Sequence of chain 1.E:
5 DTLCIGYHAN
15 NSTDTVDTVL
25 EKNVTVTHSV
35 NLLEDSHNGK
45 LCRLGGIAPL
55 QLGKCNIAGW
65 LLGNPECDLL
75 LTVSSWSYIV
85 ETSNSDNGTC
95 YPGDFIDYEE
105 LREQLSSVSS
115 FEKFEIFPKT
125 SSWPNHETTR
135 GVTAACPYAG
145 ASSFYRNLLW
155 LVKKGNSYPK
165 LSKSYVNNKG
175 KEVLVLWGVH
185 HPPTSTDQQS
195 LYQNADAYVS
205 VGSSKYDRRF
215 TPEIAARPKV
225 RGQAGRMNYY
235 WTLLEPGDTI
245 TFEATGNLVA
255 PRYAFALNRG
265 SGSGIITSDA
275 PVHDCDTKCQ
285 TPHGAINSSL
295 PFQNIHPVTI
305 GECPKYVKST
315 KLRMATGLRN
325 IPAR

Binding-site contacts:
Ligand atom C8 contacts residue ASN68 of chain 1.E at 3.2 Å.
Ligand atom O1 contacts residue ASN91 of chain 1.E at 2.4 Å (h-bond).
Ligand atom C8 contacts residue PRO69 of chain 1.E at 3.9 Å (hydrophobic).
Ligand atom O4 contacts residue ARG225 of chain 1.E at 4.3 Å.
Ligand atom O1 contacts residue GLU70 of chain 1.E at 3.4 Å.
Ligand atom N2 contacts residue ARG225 of chain 1.E at 3.5 Å (salt-bridge).
Ligand atom C7 contacts residue CYS94 of chain 1.E at 3.7 Å (hydrophobic).
Ligand atom C2 contacts residue ARG225 of chain 1.E at 2.6 Å.
Ligand atom C1 contacts residue ASN91 of chain 1.E at 2.4 Å.
Ligand atom C6 contacts residue ASN91 of chain 1.E at 4.3 Å.
Ligand atom C8 contacts residue GLU70 of chain 1.E at 4.1 Å.
Ligand atom C7 contacts residue ASN68 of chain 1.E at 3.6 Å.
Ligand atom O3 contacts residue PRO141 of chain 1.E at 4.5 Å.
Ligand atom O6 contacts residue ASP90 of chain 1.E at 4.0 Å.
Ligand atom N2 contacts residue GLU70 of chain 1.E at 3.7 Å.
Ligand atom C3 contacts residue ARG225 of chain 1.E at 3.0 Å.
Ligand atom C8 contacts residue ALA139 of chain 1.E at 4.3 Å (hydrophobic).
Ligand atom O7 contacts residue CYS94 of chain 1.E at 3.5 Å.
Ligand atom C8 contacts residue ARG225 of chain 1.E at 4.2 Å.
Ligand atom C8 contacts residue CYS140 of chain 1.E at 4.1 Å (hydrophobic).
Ligand atom O6 contacts residue ASN91 of chain 1.E at 3.8 Å.
Ligand atom C8 contacts residue PRO141 of chain 1.E at 4.1 Å (hydrophobic).
Ligand atom O7 contacts residue ASN68 of chain 1.E at 3.1 Å (h-bond).
Ligand atom O5 contacts residue ARG225 of chain 1.E at 3.7 Å.
Ligand atom C7 contacts residue ASN91 of chain 1.E at 4.5 Å.
Ligand atom O7 contacts residue ARG225 of chain 1.E at 3.9 Å.
Ligand atom C5 contacts residue ASN91 of chain 1.E at 3.6 Å.
Ligand atom C2 contacts residue ASN91 of chain 1.E at 3.9 Å.
Ligand atom C4 contacts residue ARG225 of chain 1.E at 3.2 Å.
Ligand atom O5 contacts residue ASN91 of chain 1.E at 2.5 Å (h-bond).
Ligand atom C1 contacts residue ARG225 of chain 1.E at 3.6 Å.
Ligand atom C7 contacts residue GLU70 of chain 1.E at 4.0 Å.
Ligand atom C8 contacts residue CYS94 of chain 1.E at 3.4 Å (hydrophobic).
Ligand atom O7 contacts residue ASN91 of chain 1.E at 3.9 Å.
Ligand atom N2 contacts residue ASN91 of chain 1.E at 4.4 Å.
Ligand atom C7 contacts residue ARG225 of chain 1.E at 3.7 Å.
Ligand atom C1 contacts residue GLU70 of chain 1.E at 4.4 Å.
Ligand atom O3 contacts residue ARG225 of chain 1.E at 2.8 Å (salt-bridge).
Ligand atom C5 contacts residue ARG225 of chain 1.E at 4.1 Å.

The small molecule below binds the protein below.
Small molecule (SMILES): CC(=O)N[C@@H]1[C@@H](O)[C@H](O)[C@@H](CO)O[C@@H]1O